Sequence of chain 47.D:
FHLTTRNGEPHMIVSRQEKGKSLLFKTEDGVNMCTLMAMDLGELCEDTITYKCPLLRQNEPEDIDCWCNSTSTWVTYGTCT

The protein below binds the small molecule below.
Small molecule (SMILES): CC(=O)N[C@@H]1[C@@H](O)[C@H](O)[C@@H](CO)O[C@H]1O

Binding-site contacts:
Ligand atom O7 contacts residue ASN75 of chain 47.C at 3.2 Å (h-bond).
Ligand atom C6 contacts residue CYS45 of chain 47.D at 4.4 Å (hydrophobic).
Ligand atom C3 contacts residue ASN75 of chain 47.C at 3.5 Å.
Ligand atom O6 contacts residue NAG1 of chain 47.T at 4.1 Å.
Ligand atom O5 contacts residue THR48 of chain 47.D at 4.0 Å.
Ligand atom O6 contacts residue GLU46 of chain 47.D at 3.8 Å.
Ligand atom O4 contacts residue NAG1 of chain 47.T at 1.6 Å.
Ligand atom C6 contacts residue THR48 of chain 47.D at 4.4 Å.
Ligand atom C2 contacts residue NAG1 of chain 47.T at 4.1 Å.
Ligand atom O7 contacts residue MET126 of chain 47.C at 3.1 Å.
Ligand atom N2 contacts residue ASN75 of chain 47.C at 3.0 Å (h-bond).
Ligand atom O5 contacts residue ASN75 of chain 47.C at 2.1 Å (h-bond).
Ligand atom C4 contacts residue ASN75 of chain 47.C at 4.0 Å.
Ligand atom O6 contacts residue ASN75 of chain 47.C at 3.8 Å.
Ligand atom C8 contacts residue ASN75 of chain 47.C at 3.0 Å.
Ligand atom C6 contacts residue ASN75 of chain 47.C at 3.8 Å.
Ligand atom C8 contacts residue PHE98 of chain 47.C at 3.6 Å (hydrophobic).
Ligand atom C8 contacts residue MET126 of chain 47.C at 3.7 Å (hydrophobic).
Ligand atom C7 contacts residue MET126 of chain 47.C at 3.8 Å (hydrophobic).
Ligand atom C7 contacts residue ASN75 of chain 47.C at 2.8 Å.
Ligand atom C6 contacts residue NAG1 of chain 47.T at 3.4 Å.
Ligand atom C3 contacts residue NAG1 of chain 47.T at 3.3 Å.
Ligand atom O6 contacts residue THR48 of chain 47.D at 4.0 Å.
Ligand atom C2 contacts residue ASN75 of chain 47.C at 2.6 Å.
Ligand atom O3 contacts residue NAG1 of chain 47.T at 2.4 Å (h-bond).
Ligand atom O6 contacts residue CYS45 of chain 47.D at 3.4 Å (h-bond).
Ligand atom C5 contacts residue ASN75 of chain 47.C at 3.2 Å.
Ligand atom C1 contacts residue ASN75 of chain 47.C at 1.3 Å.
Ligand atom C5 contacts residue NAG1 of chain 47.T at 3.7 Å.
Ligand atom C4 contacts residue NAG1 of chain 47.T at 2.9 Å.

Sequence of chain 47.C:
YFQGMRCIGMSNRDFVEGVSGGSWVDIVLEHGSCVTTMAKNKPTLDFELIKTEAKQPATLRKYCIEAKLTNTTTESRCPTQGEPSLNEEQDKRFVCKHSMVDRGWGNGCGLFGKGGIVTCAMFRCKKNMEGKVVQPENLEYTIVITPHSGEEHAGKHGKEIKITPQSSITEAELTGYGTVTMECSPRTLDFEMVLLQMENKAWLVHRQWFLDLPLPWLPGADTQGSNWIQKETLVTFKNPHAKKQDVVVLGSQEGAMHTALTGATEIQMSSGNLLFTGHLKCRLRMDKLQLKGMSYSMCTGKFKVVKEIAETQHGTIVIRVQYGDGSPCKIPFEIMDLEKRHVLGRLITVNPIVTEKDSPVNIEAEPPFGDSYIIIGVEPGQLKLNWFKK